The protein below binds the small molecule below.
Small molecule (SMILES): O=C(O)COP(=O)(O)O

Binding-site contacts:
Ligand atom P contacts residue K1 of chain 1.E at 4.1 Å.
Ligand atom O1 contacts residue ASP266 of chain 1.A at 4.0 Å.
Ligand atom O2 contacts residue ALA263 of chain 1.A at 2.1 Å.
Ligand atom O4P contacts residue MN1 of chain 1.D at 2.2 Å.
Ligand atom O1P contacts residue GLU242 of chain 1.A at 4.0 Å.
Ligand atom C2 contacts residue MN1 of chain 1.D at 3.4 Å.
Ligand atom P contacts residue ARG49 of chain 1.A at 3.8 Å.
Ligand atom O3P contacts residue K1 of chain 1.E at 2.8 Å.
Ligand atom O2 contacts residue GLY265 of chain 1.A at 3.6 Å.
Ligand atom O2P contacts residue MN1 of chain 1.D at 4.2 Å.
Ligand atom O1 contacts residue ALA297 of chain 1.A at 4.0 Å.
Ligand atom C1 contacts residue GLY265 of chain 1.A at 3.2 Å.
Ligand atom O2 contacts residue ARG264 of chain 1.A at 3.0 Å (salt-bridge).
Ligand atom O1P contacts residue MN1 of chain 1.D at 2.3 Å.
Ligand atom C1 contacts residue ARG264 of chain 1.A at 3.4 Å.
Ligand atom O2 contacts residue MN1 of chain 1.D at 3.8 Å.
Ligand atom O4P contacts residue K1 of chain 1.E at 3.9 Å.
Ligand atom O3P contacts residue MN1 of chain 1.D at 3.8 Å.
Ligand atom O2P contacts residue ARG49 of chain 1.A at 3.8 Å.
Ligand atom C2 contacts residue ALA263 of chain 1.A at 4.2 Å (hydrophobic).
Ligand atom O1 contacts residue GLY265 of chain 1.A at 2.1 Å (h-bond).
Ligand atom O3P contacts residue SER213 of chain 1.A at 4.1 Å.
Ligand atom C1 contacts residue MN1 of chain 1.D at 3.7 Å.
Ligand atom O3P contacts residue LYS240 of chain 1.A at 2.9 Å (salt-bridge).
Ligand atom O3P contacts residue ASN51 of chain 1.A at 4.2 Å.
Ligand atom O1P contacts residue THR298 of chain 1.A at 4.2 Å.
Ligand atom O2 contacts residue GLU242 of chain 1.A at 3.7 Å.
Ligand atom P contacts residue MN1 of chain 1.D at 2.9 Å.
Ligand atom C1 contacts residue ALA263 of chain 1.A at 3.2 Å (hydrophobic).
Ligand atom C1 contacts residue THR298 of chain 1.A at 3.2 Å.
Ligand atom O1 contacts residue THR298 of chain 1.A at 2.7 Å (h-bond).
Ligand atom C2 contacts residue THR298 of chain 1.A at 3.3 Å.
Ligand atom P contacts residue LYS240 of chain 1.A at 4.2 Å.
Ligand atom O3P contacts residue ARG49 of chain 1.A at 2.6 Å (salt-bridge).
Ligand atom O4P contacts residue ASP266 of chain 1.A at 3.4 Å (salt-bridge).
Ligand atom O1 contacts residue ALA263 of chain 1.A at 3.2 Å.
Ligand atom O3P contacts residue ASP84 of chain 1.A at 3.8 Å.
Ligand atom P contacts residue ASP266 of chain 1.A at 4.3 Å.
Ligand atom O1 contacts residue ARG264 of chain 1.A at 3.1 Å (salt-bridge).
Ligand atom O1P contacts residue ASP266 of chain 1.A at 3.8 Å.

Sequence of chain 1.A:
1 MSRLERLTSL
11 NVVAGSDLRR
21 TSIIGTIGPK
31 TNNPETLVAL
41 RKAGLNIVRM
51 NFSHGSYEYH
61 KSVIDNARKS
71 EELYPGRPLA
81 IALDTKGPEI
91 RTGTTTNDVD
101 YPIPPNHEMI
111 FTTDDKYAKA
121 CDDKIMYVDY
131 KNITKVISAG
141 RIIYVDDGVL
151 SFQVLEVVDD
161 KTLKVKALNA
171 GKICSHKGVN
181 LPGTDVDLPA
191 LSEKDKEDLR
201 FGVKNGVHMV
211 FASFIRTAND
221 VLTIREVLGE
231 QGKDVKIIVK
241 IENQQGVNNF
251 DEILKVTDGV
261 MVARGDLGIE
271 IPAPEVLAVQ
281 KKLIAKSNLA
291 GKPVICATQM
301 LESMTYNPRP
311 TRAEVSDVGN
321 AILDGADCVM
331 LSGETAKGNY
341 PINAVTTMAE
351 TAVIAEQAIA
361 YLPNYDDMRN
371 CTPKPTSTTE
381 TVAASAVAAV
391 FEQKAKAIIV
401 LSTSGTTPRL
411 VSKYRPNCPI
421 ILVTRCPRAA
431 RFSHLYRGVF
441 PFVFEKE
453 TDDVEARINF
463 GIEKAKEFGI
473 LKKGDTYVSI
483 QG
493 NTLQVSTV